Binding-site contacts:
Ligand atom NAR contacts residue THR101 of chain 1.B at 3.8 Å.
Ligand atom OAE contacts residue ARG113 of chain 1.B at 2.7 Å (salt-bridge).
Ligand atom CAO contacts residue ARG113 of chain 1.B at 3.8 Å.
Ligand atom CAJ contacts residue TYR240 of chain 1.A at 3.9 Å (hydrophobic).
Ligand atom CAT contacts residue ILE117 of chain 1.B at 4.0 Å (hydrophobic).
Ligand atom OAD contacts residue GLY116 of chain 1.B at 3.4 Å.
Ligand atom CAK contacts residue TYR240 of chain 1.A at 3.7 Å (hydrophobic).
Ligand atom OAD contacts residue ARG113 of chain 1.B at 2.9 Å (salt-bridge).
Ligand atom CAU contacts residue THR101 of chain 1.B at 3.8 Å.
Ligand atom CAK contacts residue THR172 of chain 1.A at 3.9 Å.
Ligand atom CAA contacts residue GLU202 of chain 1.A at 3.8 Å.
Ligand atom OAE contacts residue SER102 of chain 1.B at 3.4 Å.
Ligand atom CAM contacts residue GLY116 of chain 1.B at 3.8 Å.
Ligand atom CAN contacts residue THR101 of chain 1.B at 3.5 Å.
Ligand atom OAD contacts residue ILE117 of chain 1.B at 3.8 Å.
Ligand atom CAN contacts residue ILE117 of chain 1.B at 3.7 Å (hydrophobic).
Ligand atom CAT contacts residue THR172 of chain 1.A at 3.6 Å.
Ligand atom CAL contacts residue TYR240 of chain 1.A at 4.0 Å (hydrophobic).
Ligand atom CAJ contacts residue GLU202 of chain 1.A at 3.5 Å.
Ligand atom CAT contacts residue GLY116 of chain 1.B at 4.0 Å.
Ligand atom OAG contacts residue ALA173 of chain 1.A at 3.8 Å.
Ligand atom CAM contacts residue THR172 of chain 1.A at 4.0 Å.
Ligand atom CAL contacts residue THR172 of chain 1.A at 3.9 Å.
Ligand atom OAE contacts residue THR101 of chain 1.B at 3.5 Å (h-bond).
Ligand atom CAP contacts residue GLU70 of chain 1.B at 3.8 Å.
Ligand atom CAO contacts residue ALA173 of chain 1.A at 4.0 Å (hydrophobic).
Ligand atom CAN contacts residue ARG113 of chain 1.B at 3.9 Å.
Ligand atom CAC contacts residue VAL156 of chain 1.A at 4.0 Å (hydrophobic).
Ligand atom CAA contacts residue LEU171 of chain 1.A at 4.0 Å (hydrophobic).
Ligand atom NAR contacts residue ALA173 of chain 1.A at 3.4 Å (h-bond).
Ligand atom CAB contacts residue PHE71 of chain 1.B at 3.6 Å (hydrophobic).
Ligand atom CAO contacts residue THR172 of chain 1.A at 3.3 Å.
Ligand atom CAT contacts residue ARG113 of chain 1.B at 3.7 Å.
Ligand atom CAN contacts residue ALA173 of chain 1.A at 3.6 Å (hydrophobic).
Ligand atom NAQ contacts residue THR172 of chain 1.A at 2.9 Å (h-bond).
Ligand atom CAU contacts residue ARG113 of chain 1.B at 3.9 Å.
Ligand atom CAO contacts residue ILE167 of chain 1.A at 3.7 Å (hydrophobic).
Ligand atom CAM contacts residue TYR240 of chain 1.A at 3.6 Å (hydrophobic).
Ligand atom CAA contacts residue TYR240 of chain 1.A at 3.5 Å (hydrophobic).
Ligand atom OAG contacts residue GLY100 of chain 1.B at 3.5 Å.

Sequence of chain 1.B:
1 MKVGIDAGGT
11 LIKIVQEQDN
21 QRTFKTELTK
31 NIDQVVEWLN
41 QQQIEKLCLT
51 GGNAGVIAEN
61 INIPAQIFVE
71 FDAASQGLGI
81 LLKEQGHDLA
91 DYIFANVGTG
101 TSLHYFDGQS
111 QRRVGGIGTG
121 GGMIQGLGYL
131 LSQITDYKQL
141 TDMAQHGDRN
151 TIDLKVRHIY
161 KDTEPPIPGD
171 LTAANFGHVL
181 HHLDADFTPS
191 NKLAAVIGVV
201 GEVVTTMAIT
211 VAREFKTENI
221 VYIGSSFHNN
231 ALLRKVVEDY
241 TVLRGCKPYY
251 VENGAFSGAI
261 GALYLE

Sequence of chain 1.A:
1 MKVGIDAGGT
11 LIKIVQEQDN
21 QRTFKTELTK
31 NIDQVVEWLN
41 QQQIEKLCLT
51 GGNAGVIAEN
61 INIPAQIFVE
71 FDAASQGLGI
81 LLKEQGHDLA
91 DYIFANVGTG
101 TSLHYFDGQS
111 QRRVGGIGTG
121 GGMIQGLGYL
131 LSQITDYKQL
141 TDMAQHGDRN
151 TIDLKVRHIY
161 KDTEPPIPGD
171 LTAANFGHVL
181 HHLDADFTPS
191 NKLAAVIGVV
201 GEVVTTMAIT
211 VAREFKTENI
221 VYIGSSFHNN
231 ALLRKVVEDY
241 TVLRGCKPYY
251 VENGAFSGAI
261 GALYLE

The protein below binds the small molecule below.
Small molecule (SMILES): CCCCCNC(=O)CCNC(=O)[C@H](O)C(C)(C)C